Sequence of chain 1.A:
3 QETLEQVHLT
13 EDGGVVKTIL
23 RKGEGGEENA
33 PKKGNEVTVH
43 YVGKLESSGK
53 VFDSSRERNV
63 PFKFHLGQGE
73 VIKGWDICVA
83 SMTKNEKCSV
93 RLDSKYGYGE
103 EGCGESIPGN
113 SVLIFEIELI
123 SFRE

The small molecule below binds the protein below.
Small molecule (SMILES): CC(C)C[C@H](NC(=O)[C@H](C)N)C(=O)N1CCC[C@H]1C(=O)N[C@@H](Cc1ccccc1)C(=O)O

Binding-site contacts:
Ligand atom N contacts residue VAL73 of chain 1.A at 4.2 Å.
Ligand atom CE2 contacts residue GLU72 of chain 1.A at 3.7 Å.
Ligand atom OXT contacts residue VAL73 of chain 1.A at 3.2 Å.
Ligand atom O contacts residue TYR100 of chain 1.A at 3.9 Å.
Ligand atom OXT contacts residue ILE74 of chain 1.A at 2.8 Å (h-bond).
Ligand atom CB contacts residue TYR100 of chain 1.A at 4.2 Å (hydrophobic).
Ligand atom CG contacts residue VAL73 of chain 1.A at 3.5 Å (hydrophobic).
Ligand atom C contacts residue ILE74 of chain 1.A at 4.3 Å (hydrophobic).
Ligand atom OXT contacts residue TYR100 of chain 1.A at 4.2 Å.
Ligand atom CA contacts residue GLU72 of chain 1.A at 4.4 Å.
Ligand atom CD contacts residue ILE74 of chain 1.A at 4.0 Å (hydrophobic).
Ligand atom CB contacts residue ILE74 of chain 1.A at 3.9 Å (hydrophobic).
Ligand atom O contacts residue TYR100 of chain 1.A at 3.0 Å.
Ligand atom CG contacts residue ILE74 of chain 1.A at 3.7 Å (hydrophobic).
Ligand atom CD2 contacts residue GLU72 of chain 1.A at 3.6 Å.
Ligand atom O contacts residue ILE74 of chain 1.A at 3.8 Å.
Ligand atom CB contacts residue GLY71 of chain 1.A at 4.1 Å.
Ligand atom N contacts residue GLU72 of chain 1.A at 4.1 Å.
Ligand atom CA contacts residue TYR100 of chain 1.A at 3.3 Å (hydrophobic).
Ligand atom CG contacts residue GLY71 of chain 1.A at 3.7 Å.
Ligand atom C contacts residue VAL73 of chain 1.A at 4.2 Å (hydrophobic).
Ligand atom C contacts residue TYR100 of chain 1.A at 4.0 Å (hydrophobic).
Ligand atom CD2 contacts residue PHE64 of chain 1.A at 4.0 Å (hydrophobic).
Ligand atom N contacts residue TYR100 of chain 1.A at 4.2 Å.
Ligand atom C contacts residue ILE74 of chain 1.A at 4.0 Å (hydrophobic).
Ligand atom CB contacts residue VAL73 of chain 1.A at 3.6 Å (hydrophobic).
Ligand atom C contacts residue TYR100 of chain 1.A at 3.6 Å (hydrophobic).
Ligand atom N contacts residue ILE74 of chain 1.A at 4.3 Å.
Ligand atom CG contacts residue GLU72 of chain 1.A at 4.2 Å.
Ligand atom CE2 contacts residue PHE64 of chain 1.A at 4.2 Å (hydrophobic).
Ligand atom CD contacts residue VAL73 of chain 1.A at 4.3 Å (hydrophobic).
Ligand atom CB contacts residue GLU72 of chain 1.A at 3.2 Å.